A small-molecule ligand and the protein it binds are described below.
Small molecule (SMILES): CC(=O)N[C@H]1[C@H](O[C@H]2[C@H](O)[C@@H](NC(C)=O)CO[C@@H]2CO)O[C@H](CO)[C@@H](O[C@@H]2O[C@H](CO[C@H]3O[C@H](CO)[C@@H](O)[C@H](O)[C@@H]3O)[C@@H](O)[C@H](O[C@H]3O[C@H](CO)[C@@H](O)[C@H](O)[C@@H]3O)[C@@H]2O)[C@@H]1O

Sequence of chain 1.C:
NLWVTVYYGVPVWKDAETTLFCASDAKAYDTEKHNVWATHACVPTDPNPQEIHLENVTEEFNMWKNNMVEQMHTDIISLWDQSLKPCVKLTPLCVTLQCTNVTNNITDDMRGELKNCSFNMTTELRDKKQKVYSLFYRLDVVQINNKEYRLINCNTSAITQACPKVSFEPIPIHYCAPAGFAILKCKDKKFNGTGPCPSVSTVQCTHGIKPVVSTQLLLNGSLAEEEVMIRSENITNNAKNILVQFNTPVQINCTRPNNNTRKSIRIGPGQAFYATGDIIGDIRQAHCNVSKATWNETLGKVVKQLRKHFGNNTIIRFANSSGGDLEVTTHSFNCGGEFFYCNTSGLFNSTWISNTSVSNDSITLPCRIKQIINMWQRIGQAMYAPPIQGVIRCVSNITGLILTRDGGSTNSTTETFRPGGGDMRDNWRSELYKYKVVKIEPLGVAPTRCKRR

Sequence of chain 1.A:
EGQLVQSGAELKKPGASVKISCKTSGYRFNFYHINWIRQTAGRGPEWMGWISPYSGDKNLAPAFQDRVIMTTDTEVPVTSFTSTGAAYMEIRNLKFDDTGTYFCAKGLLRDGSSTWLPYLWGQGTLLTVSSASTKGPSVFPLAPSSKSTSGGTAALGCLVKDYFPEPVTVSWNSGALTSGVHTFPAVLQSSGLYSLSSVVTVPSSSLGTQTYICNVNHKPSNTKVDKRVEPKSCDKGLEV

Sequence of chain 1.F:
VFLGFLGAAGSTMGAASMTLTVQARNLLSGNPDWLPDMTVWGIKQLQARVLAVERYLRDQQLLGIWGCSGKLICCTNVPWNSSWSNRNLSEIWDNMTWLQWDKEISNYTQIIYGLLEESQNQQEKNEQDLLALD

Binding-site contacts:
Ligand atom N2 contacts residue HIS33 of chain 1.A at 3.1 Å (h-bond).
Ligand atom C8 contacts residue SER17 of chain 1.F at 3.8 Å.
Ligand atom C5 contacts residue ARG110 of chain 1.A at 3.3 Å.
Ligand atom C3 contacts residue HIS33 of chain 1.A at 3.4 Å.
Ligand atom N2 contacts residue ASN58 of chain 1.C at 2.9 Å (h-bond).
Ligand atom C7 contacts residue HIS33 of chain 1.A at 3.1 Å.
Ligand atom O2 contacts residue GLY112 of chain 1.A at 3.1 Å (h-bond).
Ligand atom C8 contacts residue ARG110 of chain 1.A at 3.6 Å.
Ligand atom C2 contacts residue HIS33 of chain 1.A at 3.8 Å.
Ligand atom C2 contacts residue ASN58 of chain 1.C at 2.5 Å.
Ligand atom C5 contacts residue TYR54 of chain 1.A at 3.6 Å (hydrophobic).
Ligand atom O4 contacts residue TYR54 of chain 1.A at 3.5 Å.
Ligand atom C6 contacts residue PHE31 of chain 1.A at 3.5 Å (hydrophobic).
Ligand atom O7 contacts residue ASN58 of chain 1.C at 3.1 Å (h-bond).
Ligand atom C1 contacts residue ARG110 of chain 1.A at 3.5 Å.
Ligand atom O7 contacts residue PHE31 of chain 1.A at 3.8 Å.
Ligand atom O6 contacts residue GLY112 of chain 1.A at 3.5 Å.
Ligand atom C5 contacts residue GLY112 of chain 1.A at 3.7 Å.
Ligand atom O6 contacts residue SER113 of chain 1.A at 2.4 Å (h-bond).
Ligand atom C7 contacts residue SER17 of chain 1.F at 3.3 Å.
Ligand atom O4 contacts residue ASP57 of chain 1.A at 3.0 Å (salt-bridge).
Ligand atom O7 contacts residue HIS33 of chain 1.A at 3.2 Å.
Ligand atom O5 contacts residue ASN58 of chain 1.C at 2.3 Å (h-bond).
Ligand atom C3 contacts residue TYR54 of chain 1.A at 3.6 Å (hydrophobic).
Ligand atom O7 contacts residue TYR32 of chain 1.A at 3.4 Å.
Ligand atom O3 contacts residue HIS33 of chain 1.A at 2.5 Å (h-bond).
Ligand atom C8 contacts residue PHE31 of chain 1.A at 3.5 Å (hydrophobic).
Ligand atom O5 contacts residue GLY112 of chain 1.A at 3.8 Å.
Ligand atom C7 contacts residue ASN58 of chain 1.C at 3.2 Å.
Ligand atom C6 contacts residue SER113 of chain 1.A at 3.7 Å.
Ligand atom C6 contacts residue ASN30 of chain 1.A at 3.3 Å.
Ligand atom C6 contacts residue GLY112 of chain 1.A at 3.5 Å.
Ligand atom C1 contacts residue ASN58 of chain 1.C at 1.4 Å.
Ligand atom O6 contacts residue ARG110 of chain 1.A at 2.9 Å (salt-bridge).
Ligand atom O5 contacts residue ARG110 of chain 1.A at 3.1 Å (salt-bridge).
Ligand atom O7 contacts residue SER17 of chain 1.F at 2.3 Å (h-bond).
Ligand atom O6 contacts residue PHE31 of chain 1.A at 2.7 Å (h-bond).
Ligand atom O2 contacts residue THR115 of chain 1.A at 3.5 Å.
Ligand atom C5 contacts residue ASN58 of chain 1.C at 3.6 Å.
Ligand atom C3 contacts residue ASN58 of chain 1.C at 3.8 Å.